Sequence of chain 1.I:
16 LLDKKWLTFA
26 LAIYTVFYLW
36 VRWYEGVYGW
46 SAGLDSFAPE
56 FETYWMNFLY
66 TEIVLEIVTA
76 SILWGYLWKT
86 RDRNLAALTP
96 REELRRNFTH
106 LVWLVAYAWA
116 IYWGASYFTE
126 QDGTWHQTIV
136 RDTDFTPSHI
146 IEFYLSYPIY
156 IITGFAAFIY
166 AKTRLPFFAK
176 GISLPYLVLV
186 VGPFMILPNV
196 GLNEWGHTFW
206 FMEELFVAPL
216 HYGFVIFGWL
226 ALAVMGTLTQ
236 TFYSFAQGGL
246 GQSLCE

This small molecule binds to this protein.
Small molecule (SMILES): CCCCCC(=O)OC[C@H](COP(=O)(O)OCC[N+](C)(C)C)OC(=O)CCCCC

Binding-site contacts:
Ligand atom CAD contacts residue ARG37 of chain 1.I at 4.1 Å.
Ligand atom CAT contacts residue PHE106 of chain 1.E at 3.9 Å (hydrophobic).
Ligand atom CAK contacts residue LEU34 of chain 1.I at 3.9 Å (hydrophobic).
Ligand atom CAJ contacts residue ILE102 of chain 1.E at 4.2 Å (hydrophobic).
Ligand atom CAZ contacts residue LEU34 of chain 1.I at 3.7 Å (hydrophobic).
Ligand atom CAN contacts residue ILE102 of chain 1.E at 4.4 Å (hydrophobic).
Ligand atom CAS contacts residue TRP38 of chain 1.I at 4.0 Å (hydrophobic).
Ligand atom OAF contacts residue ARG37 of chain 1.I at 4.1 Å.
Ligand atom CBA contacts residue PHE106 of chain 1.E at 4.2 Å (hydrophobic).
Ligand atom CBB contacts residue PHE106 of chain 1.E at 3.4 Å (hydrophobic).
Ligand atom CAN contacts residue TYR122 of chain 1.I at 4.0 Å (hydrophobic).
Ligand atom CAZ contacts residue TYR122 of chain 1.I at 3.9 Å (hydrophobic).
Ligand atom OAF contacts residue TYR122 of chain 1.I at 2.7 Å (h-bond).
Ligand atom OAF contacts residue PHE106 of chain 1.E at 3.6 Å.
Ligand atom CAN contacts residue PHE106 of chain 1.E at 4.2 Å (hydrophobic).
Ligand atom CAT contacts residue ARG37 of chain 1.I at 4.2 Å.
Ligand atom CAJ contacts residue TYR117 of chain 1.I at 3.6 Å (hydrophobic).
Ligand atom NBC contacts residue TRP38 of chain 1.I at 3.7 Å.
Ligand atom CAC contacts residue ARG37 of chain 1.I at 4.4 Å.
Ligand atom CAE contacts residue ARG37 of chain 1.I at 3.7 Å.
Ligand atom CAN contacts residue TRP118 of chain 1.I at 4.1 Å (hydrophobic).
Ligand atom CAJ contacts residue TRP118 of chain 1.I at 3.9 Å (hydrophobic).
Ligand atom OAV contacts residue PHE106 of chain 1.E at 3.7 Å.
Ligand atom OAY contacts residue PHE106 of chain 1.E at 3.3 Å.
Ligand atom CAE contacts residue TRP38 of chain 1.I at 3.8 Å (hydrophobic).
Ligand atom CAR contacts residue PHE106 of chain 1.E at 4.3 Å (hydrophobic).
Ligand atom CAQ contacts residue LEU34 of chain 1.I at 4.1 Å (hydrophobic).
Ligand atom CAA contacts residue TRP114 of chain 1.I at 4.2 Å (hydrophobic).
Ligand atom CAD contacts residue TRP38 of chain 1.I at 4.4 Å (hydrophobic).
Ligand atom CAA contacts residue TYR117 of chain 1.I at 3.8 Å (hydrophobic).
Ligand atom OAV contacts residue LEU34 of chain 1.I at 3.6 Å.
Ligand atom CAC contacts residue TRP38 of chain 1.I at 2.4 Å (hydrophobic).
Ligand atom NBC contacts residue ARG37 of chain 1.I at 4.5 Å.
Ligand atom CAT contacts residue LEU34 of chain 1.I at 4.1 Å (hydrophobic).
Ligand atom CAZ contacts residue PHE106 of chain 1.E at 3.6 Å (hydrophobic).
Ligand atom OAF contacts residue LEU34 of chain 1.I at 4.1 Å.
Ligand atom CAA contacts residue ILE102 of chain 1.E at 3.9 Å (hydrophobic).
Ligand atom CAL contacts residue TRP118 of chain 1.I at 4.2 Å (hydrophobic).
Ligand atom CAQ contacts residue PHE106 of chain 1.E at 3.7 Å (hydrophobic).
Ligand atom CAN contacts residue LEU34 of chain 1.I at 4.4 Å (hydrophobic).

Sequence of chain 1.E:
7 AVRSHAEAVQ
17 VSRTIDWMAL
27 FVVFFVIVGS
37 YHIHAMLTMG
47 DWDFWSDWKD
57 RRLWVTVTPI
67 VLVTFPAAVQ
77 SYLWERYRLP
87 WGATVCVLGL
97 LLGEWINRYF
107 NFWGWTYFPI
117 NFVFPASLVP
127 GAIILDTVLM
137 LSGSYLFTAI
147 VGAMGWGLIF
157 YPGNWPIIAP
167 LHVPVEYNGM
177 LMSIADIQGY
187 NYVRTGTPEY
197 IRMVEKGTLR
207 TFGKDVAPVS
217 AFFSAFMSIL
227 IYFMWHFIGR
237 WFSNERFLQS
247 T